Sequence of chain 1.D:
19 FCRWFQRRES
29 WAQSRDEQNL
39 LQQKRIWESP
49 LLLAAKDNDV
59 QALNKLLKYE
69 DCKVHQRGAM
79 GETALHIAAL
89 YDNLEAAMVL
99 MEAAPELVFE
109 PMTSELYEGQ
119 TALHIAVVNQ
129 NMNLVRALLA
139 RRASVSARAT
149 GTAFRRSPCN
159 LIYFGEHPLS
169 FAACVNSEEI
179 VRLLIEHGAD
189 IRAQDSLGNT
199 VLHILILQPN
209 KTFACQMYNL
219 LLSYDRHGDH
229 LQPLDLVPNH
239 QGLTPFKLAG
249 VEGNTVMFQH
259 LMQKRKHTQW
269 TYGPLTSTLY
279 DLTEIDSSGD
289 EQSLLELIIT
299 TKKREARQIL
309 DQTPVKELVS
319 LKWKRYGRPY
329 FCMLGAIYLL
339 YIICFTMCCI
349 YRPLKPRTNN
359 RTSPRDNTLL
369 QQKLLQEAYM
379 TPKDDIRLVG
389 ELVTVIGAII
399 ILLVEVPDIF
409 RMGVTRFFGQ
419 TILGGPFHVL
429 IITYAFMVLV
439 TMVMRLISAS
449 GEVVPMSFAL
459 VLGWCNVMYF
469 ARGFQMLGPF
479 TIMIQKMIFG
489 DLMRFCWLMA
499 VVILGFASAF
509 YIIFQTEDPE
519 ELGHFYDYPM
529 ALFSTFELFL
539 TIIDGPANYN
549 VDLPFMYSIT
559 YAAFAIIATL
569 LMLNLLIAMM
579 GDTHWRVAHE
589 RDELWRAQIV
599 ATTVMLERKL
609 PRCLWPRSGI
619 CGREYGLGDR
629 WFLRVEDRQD

Binding-site contacts:
Ligand atom C05 contacts residue ALA561 of chain 1.D at 4.2 Å (hydrophobic).
Ligand atom C17 contacts residue PRO424 of chain 1.C at 4.3 Å (hydrophobic).
Ligand atom C13 contacts residue ILE486 of chain 1.C at 4.4 Å (hydrophobic).
Ligand atom C20 contacts residue ILE482 of chain 1.C at 3.7 Å (hydrophobic).
Ligand atom N01 contacts residue ILE557 of chain 1.D at 4.5 Å.
Ligand atom C15 contacts residue ILE486 of chain 1.C at 3.9 Å (hydrophobic).
Ligand atom C14 contacts residue ILE486 of chain 1.C at 4.2 Å (hydrophobic).
Ligand atom C18 contacts residue PHE425 of chain 1.C at 3.6 Å (hydrophobic).
Ligand atom C23 contacts residue CYS463 of chain 1.C at 3.6 Å (hydrophobic).
Ligand atom C03 contacts residue PHE456 of chain 1.C at 3.9 Å (hydrophobic).
Ligand atom C07 contacts residue ALA561 of chain 1.D at 3.8 Å (hydrophobic).
Ligand atom C19 contacts residue ILE482 of chain 1.C at 4.3 Å (hydrophobic).
Ligand atom C21 contacts residue ILE486 of chain 1.C at 3.9 Å (hydrophobic).
Ligand atom C16 contacts residue ILE486 of chain 1.C at 4.3 Å (hydrophobic).
Ligand atom C19 contacts residue ILE486 of chain 1.C at 4.4 Å (hydrophobic).
Ligand atom C06 contacts residue ALA561 of chain 1.D at 3.7 Å (hydrophobic).
Ligand atom C17 contacts residue PHE425 of chain 1.C at 3.9 Å (hydrophobic).
Ligand atom C20 contacts residue MET466 of chain 1.C at 3.7 Å (hydrophobic).
Ligand atom C09 contacts residue LEU460 of chain 1.C at 4.4 Å (hydrophobic).
Ligand atom C20 contacts residue THR479 of chain 1.C at 4.1 Å.
Ligand atom C04 contacts residue ALA561 of chain 1.D at 3.6 Å (hydrophobic).
Ligand atom C22 contacts residue CYS463 of chain 1.C at 3.7 Å (hydrophobic).
Ligand atom N02 contacts residue ALA561 of chain 1.D at 4.3 Å.
Ligand atom C04 contacts residue ILE557 of chain 1.D at 4.4 Å (hydrophobic).

A small-molecule ligand and the protein it binds are described below.
Small molecule (SMILES): Cc1cccc([C@H]2C=C[C@@H](N3CCN(Cc4ccc(=O)[nH]c4)CC3)CC2)c1

Sequence of chain 1.C:
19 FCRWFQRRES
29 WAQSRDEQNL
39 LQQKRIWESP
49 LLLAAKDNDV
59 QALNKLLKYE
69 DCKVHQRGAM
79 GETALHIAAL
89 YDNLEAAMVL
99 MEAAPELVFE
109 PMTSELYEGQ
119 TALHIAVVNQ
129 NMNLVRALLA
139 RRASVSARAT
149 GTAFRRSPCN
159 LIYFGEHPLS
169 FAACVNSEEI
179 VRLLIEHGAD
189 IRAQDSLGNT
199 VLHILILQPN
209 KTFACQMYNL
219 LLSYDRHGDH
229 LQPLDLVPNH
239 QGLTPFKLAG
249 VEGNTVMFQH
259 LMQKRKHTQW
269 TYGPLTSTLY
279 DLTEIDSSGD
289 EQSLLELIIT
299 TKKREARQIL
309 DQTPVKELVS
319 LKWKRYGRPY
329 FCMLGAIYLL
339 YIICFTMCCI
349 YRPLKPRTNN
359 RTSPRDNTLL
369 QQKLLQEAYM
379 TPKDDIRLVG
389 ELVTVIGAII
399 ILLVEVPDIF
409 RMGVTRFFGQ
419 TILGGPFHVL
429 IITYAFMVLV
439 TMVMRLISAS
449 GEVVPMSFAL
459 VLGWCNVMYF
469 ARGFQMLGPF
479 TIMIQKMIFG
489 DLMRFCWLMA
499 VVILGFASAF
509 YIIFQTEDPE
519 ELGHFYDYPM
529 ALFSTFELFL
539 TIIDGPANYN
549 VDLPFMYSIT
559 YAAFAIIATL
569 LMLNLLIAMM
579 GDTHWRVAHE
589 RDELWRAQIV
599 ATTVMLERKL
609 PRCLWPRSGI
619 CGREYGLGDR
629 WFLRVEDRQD